Sequence of chain 1.A:
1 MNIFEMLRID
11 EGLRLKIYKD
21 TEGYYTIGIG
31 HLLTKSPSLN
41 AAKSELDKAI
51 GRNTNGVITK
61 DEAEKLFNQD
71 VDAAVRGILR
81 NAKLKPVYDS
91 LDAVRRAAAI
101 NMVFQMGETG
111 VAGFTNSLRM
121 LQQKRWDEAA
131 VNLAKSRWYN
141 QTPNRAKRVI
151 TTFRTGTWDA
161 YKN

Binding-site contacts:
Ligand atom CX contacts residue VAL111 of chain 1.A at 3.6 Å (hydrophobic).
Ligand atom CZ contacts residue TYR88 of chain 1.A at 3.8 Å (hydrophobic).
Ligand atom CG contacts residue LEU118 of chain 1.A at 3.8 Å (hydrophobic).
Ligand atom CE1 contacts residue LEU121 of chain 1.A at 3.8 Å (hydrophobic).
Ligand atom CD2 contacts residue LEU84 of chain 1.A at 3.6 Å (hydrophobic).
Ligand atom CG contacts residue LEU84 of chain 1.A at 4.4 Å (hydrophobic).
Ligand atom CE1 contacts residue VAL87 of chain 1.A at 3.7 Å (hydrophobic).
Ligand atom CE2 contacts residue ALA99 of chain 1.A at 3.7 Å (hydrophobic).
Ligand atom CB contacts residue ALA99 of chain 1.A at 4.0 Å (hydrophobic).
Ligand atom CE2 contacts residue LEU118 of chain 1.A at 3.9 Å (hydrophobic).
Ligand atom CB contacts residue VAL111 of chain 1.A at 4.2 Å (hydrophobic).
Ligand atom CX contacts residue PHE114 of chain 1.A at 4.4 Å (hydrophobic).
Ligand atom CE1 contacts residue PHE153 of chain 1.A at 4.2 Å (hydrophobic).
Ligand atom CB contacts residue VAL103 of chain 1.A at 4.5 Å (hydrophobic).
Ligand atom CD2 contacts residue ALA99 of chain 1.A at 3.7 Å (hydrophobic).
Ligand atom CD1 contacts residue LEU118 of chain 1.A at 3.7 Å (hydrophobic).
Ligand atom CE1 contacts residue ALA99 of chain 1.A at 3.6 Å (hydrophobic).
Ligand atom CE1 contacts residue LEU118 of chain 1.A at 3.7 Å (hydrophobic).
Ligand atom CZ contacts residue ALA99 of chain 1.A at 3.7 Å (hydrophobic).
Ligand atom CD2 contacts residue LEU118 of chain 1.A at 3.9 Å (hydrophobic).
Ligand atom CZ contacts residue VAL87 of chain 1.A at 3.5 Å (hydrophobic).
Ligand atom CX contacts residue MET102 of chain 1.A at 3.9 Å (hydrophobic).
Ligand atom CE1 contacts residue LEU91 of chain 1.A at 3.9 Å (hydrophobic).
Ligand atom CD1 contacts residue PHE153 of chain 1.A at 3.7 Å (hydrophobic).
Ligand atom CE2 contacts residue VAL87 of chain 1.A at 4.5 Å (hydrophobic).
Ligand atom CZ contacts residue LEU118 of chain 1.A at 3.8 Å (hydrophobic).
Ligand atom CE2 contacts residue TYR88 of chain 1.A at 4.2 Å (hydrophobic).
Ligand atom CD1 contacts residue LEU121 of chain 1.A at 3.9 Å (hydrophobic).
Ligand atom CZ contacts residue LEU84 of chain 1.A at 4.2 Å (hydrophobic).
Ligand atom CX contacts residue LEU118 of chain 1.A at 4.1 Å (hydrophobic).
Ligand atom CD1 contacts residue ALA99 of chain 1.A at 3.6 Å (hydrophobic).
Ligand atom CE2 contacts residue LEU84 of chain 1.A at 3.8 Å (hydrophobic).
Ligand atom CG contacts residue ALA99 of chain 1.A at 3.7 Å (hydrophobic).
Ligand atom CZ contacts residue LEU91 of chain 1.A at 4.0 Å (hydrophobic).
Ligand atom CX contacts residue LEU84 of chain 1.A at 4.5 Å (hydrophobic).
Ligand atom CB contacts residue MET102 of chain 1.A at 3.8 Å (hydrophobic).

This small molecule binds to this protein.
Small molecule (SMILES): CCc1ccccc1